This protein binds this small molecule.
Small molecule (SMILES): CC(=O)N[C@H]1[C@H](O[C@H]2[C@H](O)[C@@H](NC(C)=O)CO[C@@H]2CO)O[C@H](CO)[C@@H](O)[C@@H]1O

Binding-site contacts:
Ligand atom O5 contacts residue GLY66 of chain 1.C at 4.4 Å.
Ligand atom O7 contacts residue ASN28 of chain 1.C at 2.6 Å (h-bond).
Ligand atom C7 contacts residue ASN28 of chain 1.C at 3.0 Å.
Ligand atom C5 contacts residue GLY66 of chain 1.C at 4.1 Å.
Ligand atom C5 contacts residue ASN28 of chain 1.C at 3.6 Å.
Ligand atom O5 contacts residue ASN65 of chain 1.C at 4.3 Å.
Ligand atom C4 contacts residue ASN28 of chain 1.C at 4.2 Å.
Ligand atom C5 contacts residue ASN65 of chain 1.C at 3.9 Å.
Ligand atom O7 contacts residue ASN65 of chain 1.C at 4.2 Å.
Ligand atom O7 contacts residue GLY66 of chain 1.C at 3.8 Å.
Ligand atom C1 contacts residue ASN65 of chain 1.C at 4.3 Å.
Ligand atom C6 contacts residue ASN65 of chain 1.C at 4.4 Å.
Ligand atom C1 contacts residue GLY66 of chain 1.C at 4.0 Å.
Ligand atom C3 contacts residue GLY66 of chain 1.C at 4.3 Å.
Ligand atom C2 contacts residue ASN28 of chain 1.C at 2.5 Å.
Ligand atom C1 contacts residue ASN28 of chain 1.C at 1.4 Å.
Ligand atom C3 contacts residue ASN28 of chain 1.C at 3.8 Å.
Ligand atom N2 contacts residue ASN28 of chain 1.C at 2.9 Å (h-bond).
Ligand atom O5 contacts residue ASN28 of chain 1.C at 2.4 Å (h-bond).
Ligand atom C8 contacts residue ASN28 of chain 1.C at 4.3 Å.

Sequence of chain 1.C:
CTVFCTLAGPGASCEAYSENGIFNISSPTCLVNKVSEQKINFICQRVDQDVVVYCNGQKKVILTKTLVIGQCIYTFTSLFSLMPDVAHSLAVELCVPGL